Binding-site contacts:
Ligand atom O7 contacts residue ASN256 of chain 8.A at 3.0 Å (h-bond).
Ligand atom O5 contacts residue ASN256 of chain 8.A at 2.4 Å (h-bond).
Ligand atom C2 contacts residue ASN256 of chain 8.A at 2.3 Å.
Ligand atom C1 contacts residue ASN256 of chain 8.A at 1.4 Å.
Ligand atom C7 contacts residue ASN256 of chain 8.A at 3.2 Å.
Ligand atom C5 contacts residue ASN256 of chain 8.A at 3.6 Å.
Ligand atom O5 contacts residue THR258 of chain 8.A at 4.4 Å.
Ligand atom N2 contacts residue ASN256 of chain 8.A at 2.8 Å (h-bond).
Ligand atom C4 contacts residue ASN256 of chain 8.A at 4.2 Å.
Ligand atom C3 contacts residue ASN256 of chain 8.A at 3.7 Å.
Ligand atom C5 contacts residue THR258 of chain 8.A at 4.4 Å.

The protein below binds the small molecule below.
Small molecule (SMILES): CC(=O)N[C@@H]1[C@@H](O)[C@H](O)[C@@H](CO)O[C@H]1O

Sequence of chain 8.A:
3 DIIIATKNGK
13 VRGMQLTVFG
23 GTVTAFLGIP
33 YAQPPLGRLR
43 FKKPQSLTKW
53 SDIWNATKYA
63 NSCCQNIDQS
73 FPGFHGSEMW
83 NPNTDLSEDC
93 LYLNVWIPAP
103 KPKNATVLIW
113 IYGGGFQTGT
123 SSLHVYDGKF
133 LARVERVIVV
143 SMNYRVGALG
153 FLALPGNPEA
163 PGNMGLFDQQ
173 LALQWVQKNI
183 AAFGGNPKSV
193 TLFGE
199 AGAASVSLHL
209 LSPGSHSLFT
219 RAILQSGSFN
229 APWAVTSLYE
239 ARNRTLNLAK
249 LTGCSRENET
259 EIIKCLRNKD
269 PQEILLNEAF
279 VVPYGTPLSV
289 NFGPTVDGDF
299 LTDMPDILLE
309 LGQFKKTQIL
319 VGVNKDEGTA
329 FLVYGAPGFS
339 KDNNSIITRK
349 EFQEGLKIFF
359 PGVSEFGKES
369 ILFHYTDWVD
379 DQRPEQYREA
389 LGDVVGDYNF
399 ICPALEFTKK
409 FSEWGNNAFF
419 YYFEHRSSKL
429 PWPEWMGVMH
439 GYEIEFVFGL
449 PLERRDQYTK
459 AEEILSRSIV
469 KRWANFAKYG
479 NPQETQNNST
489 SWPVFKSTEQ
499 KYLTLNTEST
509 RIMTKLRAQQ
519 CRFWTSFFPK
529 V